This protein binds this small molecule.
Small molecule (SMILES): C=C(CC)C(=O)c1ccc(OCC(=O)O)c(Cl)c1Cl

Sequence of chain 1.A:
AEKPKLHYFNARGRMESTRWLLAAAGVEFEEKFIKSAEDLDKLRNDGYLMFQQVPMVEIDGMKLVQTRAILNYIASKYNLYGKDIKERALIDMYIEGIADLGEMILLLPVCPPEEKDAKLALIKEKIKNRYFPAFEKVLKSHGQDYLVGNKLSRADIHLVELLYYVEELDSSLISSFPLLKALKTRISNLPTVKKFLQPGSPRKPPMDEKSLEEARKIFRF

Binding-site contacts:
Ligand atom C3 contacts residue TYR8 of chain 1.A at 3.9 Å (hydrophobic).
Ligand atom C2 contacts residue PHE221 of chain 1.A at 4.2 Å (hydrophobic).
Ligand atom C13 contacts residue TYR8 of chain 1.A at 3.5 Å (hydrophobic).
Ligand atom C4 contacts residue PHE221 of chain 1.A at 4.3 Å (hydrophobic).
Ligand atom CL2 contacts residue MET207 of chain 1.A at 3.2 Å.
Ligand atom OXT contacts residue VAL54 of chain 1.A at 2.7 Å (h-bond).
Ligand atom CL2 contacts residue GLY13 of chain 1.A at 3.7 Å.
Ligand atom C6 contacts residue TYR8 of chain 1.A at 3.8 Å (hydrophobic).
Ligand atom C1 contacts residue TYR8 of chain 1.A at 3.2 Å (hydrophobic).
Ligand atom C3 contacts residue PHE221 of chain 1.A at 4.2 Å (hydrophobic).
Ligand atom O1 contacts residue LEU106 of chain 1.A at 3.1 Å.
Ligand atom C8 contacts residue LEU106 of chain 1.A at 4.0 Å (hydrophobic).
Ligand atom C6 contacts residue PHE221 of chain 1.A at 3.9 Å (hydrophobic).
Ligand atom O contacts residue TYR8 of chain 1.A at 2.6 Å (h-bond).
Ligand atom O contacts residue VAL54 of chain 1.A at 4.0 Å.
Ligand atom CL1 contacts residue ALA215 of chain 1.A at 4.0 Å.
Ligand atom C9 contacts residue LEU212 of chain 1.A at 4.0 Å (hydrophobic).
Ligand atom O2 contacts residue TYR8 of chain 1.A at 3.2 Å (h-bond).
Ligand atom O contacts residue ARG14 of chain 1.A at 3.5 Å.
Ligand atom C10 contacts residue PHE221 of chain 1.A at 3.9 Å (hydrophobic).
Ligand atom O2 contacts residue PHE219 of chain 1.A at 3.1 Å.
Ligand atom OXT contacts residue TYR8 of chain 1.A at 4.2 Å.
Ligand atom C5 contacts residue PHE221 of chain 1.A at 4.2 Å (hydrophobic).
Ligand atom CL1 contacts residue TYR8 of chain 1.A at 3.6 Å.
Ligand atom C3 contacts residue GLY13 of chain 1.A at 4.0 Å.
Ligand atom C9 contacts residue VAL110 of chain 1.A at 3.3 Å (hydrophobic).
Ligand atom C10 contacts residue VAL110 of chain 1.A at 3.4 Å (hydrophobic).
Ligand atom C12 contacts residue PHE219 of chain 1.A at 3.5 Å (hydrophobic).
Ligand atom C10 contacts residue LEU107 of chain 1.A at 4.2 Å (hydrophobic).
Ligand atom C11 contacts residue LEU106 of chain 1.A at 3.6 Å (hydrophobic).
Ligand atom C13 contacts residue VAL54 of chain 1.A at 3.6 Å (hydrophobic).
Ligand atom C1 contacts residue PHE221 of chain 1.A at 3.9 Å (hydrophobic).
Ligand atom C11 contacts residue MET207 of chain 1.A at 3.7 Å (hydrophobic).
Ligand atom C9 contacts residue PHE221 of chain 1.A at 3.8 Å (hydrophobic).
Ligand atom C7 contacts residue LEU106 of chain 1.A at 4.2 Å (hydrophobic).
Ligand atom C1 contacts residue PHE219 of chain 1.A at 3.9 Å (hydrophobic).
Ligand atom CL1 contacts residue PHE9 of chain 1.A at 3.6 Å.
Ligand atom CL1 contacts residue PHE219 of chain 1.A at 3.6 Å.
Ligand atom C12 contacts residue TYR8 of chain 1.A at 4.0 Å (hydrophobic).
Ligand atom C2 contacts residue TYR8 of chain 1.A at 3.2 Å (hydrophobic).